Binding-site contacts:
Ligand atom C contacts residue GLU125 of chain 1.A at 3.6 Å.
Ligand atom CA contacts residue ILE11 of chain 1.A at 4.4 Å (hydrophobic).
Ligand atom O contacts residue GLU125 of chain 1.A at 3.4 Å (salt-bridge).
Ligand atom OXT contacts residue ASP126 of chain 1.A at 4.2 Å.
Ligand atom OXT contacts residue MET124 of chain 1.A at 4.0 Å.
Ligand atom O contacts residue PRO123 of chain 1.A at 3.3 Å.
Ligand atom C contacts residue MET124 of chain 1.A at 3.6 Å (hydrophobic).
Ligand atom CB contacts residue GLU125 of chain 1.A at 3.6 Å.
Ligand atom N contacts residue GLN15 of chain 1.A at 3.7 Å.
Ligand atom O contacts residue ALA14 of chain 1.A at 4.3 Å.
Ligand atom O contacts residue MET124 of chain 1.A at 2.6 Å (h-bond).
Ligand atom N contacts residue ALA14 of chain 1.A at 3.9 Å.
Ligand atom OXT contacts residue GLU125 of chain 1.A at 3.8 Å.
Ligand atom CA contacts residue GLU125 of chain 1.A at 4.1 Å.
Ligand atom CD contacts residue GLN15 of chain 1.A at 3.8 Å.
Ligand atom O contacts residue VAL122 of chain 1.A at 3.9 Å.
Ligand atom OXT contacts residue PRO123 of chain 1.A at 3.6 Å.
Ligand atom C contacts residue PRO123 of chain 1.A at 4.1 Å (hydrophobic).

This protein binds this small molecule.
Small molecule (SMILES): O=C(O)[C@@H]1CCCN1

Sequence of chain 1.A:
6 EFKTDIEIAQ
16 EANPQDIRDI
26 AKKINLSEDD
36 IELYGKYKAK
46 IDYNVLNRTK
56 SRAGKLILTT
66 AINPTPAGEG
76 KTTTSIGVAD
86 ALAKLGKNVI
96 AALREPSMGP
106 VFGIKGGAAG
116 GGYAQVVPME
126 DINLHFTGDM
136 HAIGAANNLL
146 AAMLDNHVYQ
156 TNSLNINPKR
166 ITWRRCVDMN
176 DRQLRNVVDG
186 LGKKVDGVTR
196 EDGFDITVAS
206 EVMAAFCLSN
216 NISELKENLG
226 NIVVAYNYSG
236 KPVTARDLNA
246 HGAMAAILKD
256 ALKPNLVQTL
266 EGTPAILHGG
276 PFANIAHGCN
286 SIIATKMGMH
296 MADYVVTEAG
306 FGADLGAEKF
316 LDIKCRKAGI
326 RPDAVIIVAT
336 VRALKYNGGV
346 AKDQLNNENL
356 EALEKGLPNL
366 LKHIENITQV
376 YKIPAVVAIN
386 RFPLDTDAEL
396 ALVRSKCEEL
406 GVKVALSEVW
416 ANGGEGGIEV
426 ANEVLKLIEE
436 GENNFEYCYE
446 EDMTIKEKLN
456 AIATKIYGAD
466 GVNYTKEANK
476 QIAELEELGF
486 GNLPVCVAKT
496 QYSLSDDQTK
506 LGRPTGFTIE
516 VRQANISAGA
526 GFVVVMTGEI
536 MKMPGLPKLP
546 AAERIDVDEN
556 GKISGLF